Binding-site contacts:
Ligand atom O1P contacts residue SER80 of chain 1.C at 3.2 Å (h-bond).
Ligand atom C2 contacts residue THR168 of chain 2.C at 3.7 Å.
Ligand atom C1 contacts residue LEU267 of chain 2.C at 3.5 Å (hydrophobic).
Ligand atom O5 contacts residue ARG229 of chain 2.C at 2.9 Å (salt-bridge).
Ligand atom O3P contacts residue ARG54 of chain 2.C at 3.4 Å (salt-bridge).
Ligand atom O3P contacts residue THR53 of chain 2.C at 3.5 Å (h-bond).
Ligand atom N2 contacts residue LEU267 of chain 2.C at 2.8 Å (h-bond).
Ligand atom O2 contacts residue ARG167 of chain 2.C at 2.6 Å (salt-bridge).
Ligand atom O3P contacts residue THR55 of chain 2.C at 2.7 Å (h-bond).
Ligand atom O3 contacts residue ARG105 of chain 2.C at 3.3 Å (salt-bridge).
Ligand atom C1P contacts residue ARG54 of chain 2.C at 3.4 Å.
Ligand atom O1 contacts residue HIS134 of chain 2.C at 2.8 Å (h-bond).
Ligand atom P contacts residue ARG54 of chain 2.C at 3.7 Å.
Ligand atom O2P contacts residue ARG54 of chain 2.C at 2.9 Å (salt-bridge).
Ligand atom P contacts residue THR53 of chain 2.C at 3.6 Å.
Ligand atom C3 contacts residue THR168 of chain 2.C at 3.6 Å.
Ligand atom C1P contacts residue LEU267 of chain 2.C at 3.3 Å (hydrophobic).
Ligand atom C4 contacts residue ARG167 of chain 2.C at 3.5 Å.
Ligand atom O3 contacts residue ARG167 of chain 2.C at 2.7 Å (salt-bridge).
Ligand atom O5 contacts residue GLN231 of chain 2.C at 2.9 Å (h-bond).
Ligand atom O1 contacts residue GLN137 of chain 2.C at 3.7 Å.
Ligand atom O1P contacts residue SER52 of chain 2.C at 3.7 Å.
Ligand atom O2P contacts residue THR53 of chain 2.C at 2.9 Å (h-bond).
Ligand atom O4 contacts residue LYS84 of chain 1.C at 2.9 Å (salt-bridge).
Ligand atom O3 contacts residue LYS84 of chain 1.C at 2.9 Å (salt-bridge).
Ligand atom P contacts residue ARG105 of chain 2.C at 3.7 Å.
Ligand atom O1P contacts residue LYS84 of chain 1.C at 2.8 Å (salt-bridge).
Ligand atom O1 contacts residue THR55 of chain 2.C at 3.0 Å (h-bond).
Ligand atom O2P contacts residue SER80 of chain 1.C at 2.9 Å (h-bond).
Ligand atom O1 contacts residue ARG105 of chain 2.C at 2.9 Å (salt-bridge).
Ligand atom C5 contacts residue GLN231 of chain 2.C at 3.5 Å.
Ligand atom C5 contacts residue LEU267 of chain 2.C at 3.6 Å (hydrophobic).
Ligand atom P contacts residue SER80 of chain 1.C at 3.7 Å.
Ligand atom O1P contacts residue ARG105 of chain 2.C at 2.8 Å (salt-bridge).
Ligand atom O3P contacts residue ARG105 of chain 2.C at 3.4 Å (salt-bridge).
Ligand atom C5 contacts residue ARG229 of chain 2.C at 3.5 Å.
Ligand atom O4 contacts residue ARG229 of chain 2.C at 2.8 Å (salt-bridge).
Ligand atom O3P contacts residue SER52 of chain 2.C at 2.6 Å (h-bond).
Ligand atom O2 contacts residue HIS134 of chain 2.C at 3.5 Å.
Ligand atom C3 contacts residue LEU267 of chain 2.C at 3.6 Å (hydrophobic).

The small molecule below binds the protein below.
Small molecule (SMILES): O=C(O)C[C@H](NC(=O)CP(=O)(O)O)C(=O)O

Sequence of chain 2.C:
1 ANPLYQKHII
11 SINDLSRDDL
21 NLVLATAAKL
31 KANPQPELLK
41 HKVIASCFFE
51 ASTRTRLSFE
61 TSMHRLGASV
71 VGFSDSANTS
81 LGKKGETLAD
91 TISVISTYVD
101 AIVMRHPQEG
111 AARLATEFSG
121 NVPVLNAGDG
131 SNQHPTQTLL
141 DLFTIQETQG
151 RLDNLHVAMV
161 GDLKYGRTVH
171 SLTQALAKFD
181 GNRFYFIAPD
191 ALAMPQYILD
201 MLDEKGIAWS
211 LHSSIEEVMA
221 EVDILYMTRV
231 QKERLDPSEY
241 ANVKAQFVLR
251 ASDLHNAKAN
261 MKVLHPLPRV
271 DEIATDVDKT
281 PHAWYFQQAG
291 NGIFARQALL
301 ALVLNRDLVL

Sequence of chain 1.C:
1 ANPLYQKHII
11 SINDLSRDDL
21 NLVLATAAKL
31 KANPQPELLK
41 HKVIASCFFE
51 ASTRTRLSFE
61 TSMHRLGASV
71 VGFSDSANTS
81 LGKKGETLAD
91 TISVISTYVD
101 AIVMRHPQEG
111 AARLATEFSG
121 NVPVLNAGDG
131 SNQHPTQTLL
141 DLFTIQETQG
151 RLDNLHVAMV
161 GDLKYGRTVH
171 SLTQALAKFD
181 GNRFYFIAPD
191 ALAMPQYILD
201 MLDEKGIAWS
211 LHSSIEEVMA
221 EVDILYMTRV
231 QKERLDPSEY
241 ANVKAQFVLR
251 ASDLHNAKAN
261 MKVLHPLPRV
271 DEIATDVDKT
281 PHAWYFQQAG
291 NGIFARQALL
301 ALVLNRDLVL